The protein below binds the small molecule below.
Small molecule (SMILES): O=c1nc2[nH][nH]cc-2c(=O)[nH]1

Binding-site contacts:
Ligand atom N8 contacts residue PHE914 of chain 1.A at 3.8 Å.
Ligand atom C7 contacts residue THR1010 of chain 1.A at 3.5 Å.
Ligand atom C2 contacts residue MOS1 of chain 1.F at 2.9 Å.
Ligand atom N8 contacts residue SER1008 of chain 1.A at 3.9 Å.
Ligand atom C2 contacts residue ALA1079 of chain 1.A at 4.0 Å (hydrophobic).
Ligand atom C2 contacts residue ALA1078 of chain 1.A at 3.8 Å (hydrophobic).
Ligand atom C6 contacts residue PHE914 of chain 1.A at 3.4 Å (hydrophobic).
Ligand atom O6 contacts residue PHE914 of chain 1.A at 3.9 Å.
Ligand atom N8 contacts residue THR1010 of chain 1.A at 3.4 Å (h-bond).
Ligand atom N8 contacts residue PHE1009 of chain 1.A at 3.7 Å.
Ligand atom N9 contacts residue ALA1079 of chain 1.A at 3.7 Å.
Ligand atom O6 contacts residue GLU802 of chain 1.A at 3.1 Å (salt-bridge).
Ligand atom O2 contacts residue ALA1078 of chain 1.A at 3.5 Å.
Ligand atom C4 contacts residue ALA1079 of chain 1.A at 3.7 Å (hydrophobic).
Ligand atom C5 contacts residue PHE1009 of chain 1.A at 3.5 Å (hydrophobic).
Ligand atom O2 contacts residue ALA1079 of chain 1.A at 4.0 Å.
Ligand atom C6 contacts residue GLU802 of chain 1.A at 3.3 Å.
Ligand atom N8 contacts residue ARG880 of chain 1.A at 3.1 Å (salt-bridge).
Ligand atom C7 contacts residue PHE1009 of chain 1.A at 3.6 Å (hydrophobic).
Ligand atom N3 contacts residue PHE914 of chain 1.A at 3.2 Å.
Ligand atom O6 contacts residue LEU1014 of chain 1.A at 4.0 Å.
Ligand atom C2 contacts residue GLU802 of chain 1.A at 3.0 Å.
Ligand atom N1 contacts residue PHE1009 of chain 1.A at 4.0 Å.
Ligand atom N3 contacts residue ALA1079 of chain 1.A at 3.7 Å.
Ligand atom N1 contacts residue ALA1078 of chain 1.A at 3.9 Å.
Ligand atom C7 contacts residue PHE914 of chain 1.A at 3.6 Å (hydrophobic).
Ligand atom C4 contacts residue PHE914 of chain 1.A at 3.4 Å (hydrophobic).
Ligand atom C2 contacts residue PHE914 of chain 1.A at 3.1 Å (hydrophobic).
Ligand atom N3 contacts residue MOS1 of chain 1.F at 2.9 Å (h-bond).
Ligand atom N1 contacts residue GLU802 of chain 1.A at 2.7 Å (salt-bridge).
Ligand atom C6 contacts residue PHE1009 of chain 1.A at 3.5 Å (hydrophobic).
Ligand atom O6 contacts residue PHE1009 of chain 1.A at 3.5 Å.
Ligand atom O2 contacts residue MOS1 of chain 1.F at 2.2 Å (h-bond).
Ligand atom O2 contacts residue PHE914 of chain 1.A at 3.3 Å.
Ligand atom O2 contacts residue GLU802 of chain 1.A at 2.5 Å (salt-bridge).
Ligand atom N9 contacts residue ARG880 of chain 1.A at 3.1 Å (salt-bridge).
Ligand atom C5 contacts residue PHE914 of chain 1.A at 3.4 Å (hydrophobic).
Ligand atom N9 contacts residue PHE914 of chain 1.A at 3.4 Å.
Ligand atom N1 contacts residue PHE914 of chain 1.A at 3.2 Å.
Ligand atom O2 contacts residue ALA910 of chain 1.A at 3.8 Å.

Sequence of chain 1.A:
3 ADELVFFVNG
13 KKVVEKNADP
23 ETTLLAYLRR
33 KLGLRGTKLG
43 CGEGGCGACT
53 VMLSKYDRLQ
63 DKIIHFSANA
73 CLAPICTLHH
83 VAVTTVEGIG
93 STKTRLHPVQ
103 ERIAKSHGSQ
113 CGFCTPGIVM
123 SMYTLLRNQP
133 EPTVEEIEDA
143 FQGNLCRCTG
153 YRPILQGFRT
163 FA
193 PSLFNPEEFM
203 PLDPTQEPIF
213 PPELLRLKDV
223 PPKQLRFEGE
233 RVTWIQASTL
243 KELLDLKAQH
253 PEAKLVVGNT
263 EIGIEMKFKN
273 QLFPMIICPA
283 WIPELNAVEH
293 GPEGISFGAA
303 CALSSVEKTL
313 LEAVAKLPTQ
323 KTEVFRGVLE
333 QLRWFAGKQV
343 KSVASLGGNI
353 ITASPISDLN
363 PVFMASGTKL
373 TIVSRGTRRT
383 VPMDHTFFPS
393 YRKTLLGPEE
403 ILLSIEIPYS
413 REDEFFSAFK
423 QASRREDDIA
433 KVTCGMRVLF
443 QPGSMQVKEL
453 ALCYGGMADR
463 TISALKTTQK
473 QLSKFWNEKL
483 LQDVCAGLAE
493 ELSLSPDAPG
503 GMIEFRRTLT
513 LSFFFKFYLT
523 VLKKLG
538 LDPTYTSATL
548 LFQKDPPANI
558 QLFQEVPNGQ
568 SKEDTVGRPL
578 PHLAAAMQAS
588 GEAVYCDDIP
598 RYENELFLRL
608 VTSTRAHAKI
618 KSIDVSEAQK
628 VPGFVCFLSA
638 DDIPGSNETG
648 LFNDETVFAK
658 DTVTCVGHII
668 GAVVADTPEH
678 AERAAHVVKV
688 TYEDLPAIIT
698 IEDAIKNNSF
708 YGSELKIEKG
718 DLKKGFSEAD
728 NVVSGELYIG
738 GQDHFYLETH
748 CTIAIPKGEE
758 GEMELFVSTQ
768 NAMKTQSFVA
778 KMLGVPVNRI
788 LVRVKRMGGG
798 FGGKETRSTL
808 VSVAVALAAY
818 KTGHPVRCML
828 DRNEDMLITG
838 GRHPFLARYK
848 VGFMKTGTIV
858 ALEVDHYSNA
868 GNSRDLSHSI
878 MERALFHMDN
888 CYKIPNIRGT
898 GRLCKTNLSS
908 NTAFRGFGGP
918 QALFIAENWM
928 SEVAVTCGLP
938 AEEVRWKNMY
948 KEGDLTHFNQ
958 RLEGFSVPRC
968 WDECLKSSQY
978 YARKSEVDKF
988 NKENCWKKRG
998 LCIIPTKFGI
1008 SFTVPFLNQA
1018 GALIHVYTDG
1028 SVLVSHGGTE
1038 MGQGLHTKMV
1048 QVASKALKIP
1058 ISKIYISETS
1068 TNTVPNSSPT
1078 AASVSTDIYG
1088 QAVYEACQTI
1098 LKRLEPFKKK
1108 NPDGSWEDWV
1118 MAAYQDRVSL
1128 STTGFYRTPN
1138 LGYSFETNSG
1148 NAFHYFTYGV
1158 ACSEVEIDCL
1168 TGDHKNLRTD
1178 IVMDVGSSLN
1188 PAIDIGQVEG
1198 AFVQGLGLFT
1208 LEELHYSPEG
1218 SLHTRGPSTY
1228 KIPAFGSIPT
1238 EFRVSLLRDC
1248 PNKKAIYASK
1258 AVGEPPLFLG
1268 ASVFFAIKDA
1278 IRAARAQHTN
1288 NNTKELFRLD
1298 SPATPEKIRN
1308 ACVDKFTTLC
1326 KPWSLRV